Sequence of chain 1.D:
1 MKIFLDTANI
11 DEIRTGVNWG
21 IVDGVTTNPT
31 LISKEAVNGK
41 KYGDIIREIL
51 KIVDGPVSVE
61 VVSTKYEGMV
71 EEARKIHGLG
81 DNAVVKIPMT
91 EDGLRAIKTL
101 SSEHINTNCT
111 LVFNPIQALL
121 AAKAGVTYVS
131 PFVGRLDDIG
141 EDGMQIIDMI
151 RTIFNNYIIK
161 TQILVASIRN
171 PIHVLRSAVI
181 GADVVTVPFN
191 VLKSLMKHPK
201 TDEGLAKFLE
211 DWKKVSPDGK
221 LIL

This small molecule binds to this protein.
Small molecule (SMILES): O=C[C@H](O)[C@H](O)COP(=O)(O)O

Binding-site contacts:
Ligand atom O1P contacts residue ARG135 of chain 1.C at 2.8 Å (salt-bridge).
Ligand atom O4 contacts residue SER167 of chain 1.C at 3.6 Å.
Ligand atom O3P contacts residue ARG135 of chain 1.C at 2.9 Å (salt-bridge).
Ligand atom C3 contacts residue ASP6 of chain 1.C at 3.1 Å.
Ligand atom O3 contacts residue ALA166 of chain 1.C at 3.6 Å.
Ligand atom O2 contacts residue PHE208 of chain 1.D at 4.0 Å.
Ligand atom C1 contacts residue LYS86 of chain 1.C at 3.6 Å.
Ligand atom C1 contacts residue ASP6 of chain 1.C at 3.3 Å.
Ligand atom C4 contacts residue PHE132 of chain 1.C at 3.8 Å (hydrophobic).
Ligand atom O4 contacts residue ASP6 of chain 1.C at 4.0 Å.
Ligand atom O2 contacts residue LYS86 of chain 1.C at 3.9 Å.
Ligand atom C2 contacts residue ASP6 of chain 1.C at 4.1 Å.
Ligand atom C4 contacts residue ASN28 of chain 1.C at 4.3 Å.
Ligand atom P contacts residue SER167 of chain 1.C at 3.8 Å.
Ligand atom O1 contacts residue ASP6 of chain 1.C at 4.1 Å.
Ligand atom C1 contacts residue THR26 of chain 1.C at 4.2 Å.
Ligand atom O3 contacts residue SER167 of chain 1.C at 2.7 Å (h-bond).
Ligand atom O2P contacts residue SER167 of chain 1.C at 4.2 Å.
Ligand atom C3 contacts residue SER167 of chain 1.C at 3.8 Å.
Ligand atom C2 contacts residue ALA166 of chain 1.C at 4.0 Å (hydrophobic).
Ligand atom O2P contacts residue ARG169 of chain 1.C at 3.7 Å.
Ligand atom C2 contacts residue PHE132 of chain 1.C at 3.4 Å (hydrophobic).
Ligand atom C2 contacts residue ASN28 of chain 1.C at 3.8 Å.
Ligand atom C4 contacts residue SER167 of chain 1.C at 3.9 Å.
Ligand atom O2 contacts residue ASN28 of chain 1.C at 2.8 Å (h-bond).
Ligand atom O1 contacts residue THR26 of chain 1.C at 4.2 Å.
Ligand atom O3 contacts residue ASP6 of chain 1.C at 2.5 Å (salt-bridge).
Ligand atom O3P contacts residue SER167 of chain 1.C at 2.6 Å (h-bond).
Ligand atom O1 contacts residue ALA166 of chain 1.C at 3.6 Å.
Ligand atom P contacts residue ARG135 of chain 1.C at 3.8 Å.
Ligand atom O1 contacts residue LYS86 of chain 1.C at 3.0 Å (salt-bridge).
Ligand atom C4 contacts residue ASP6 of chain 1.C at 4.2 Å.
Ligand atom O2 contacts residue PHE132 of chain 1.C at 3.2 Å.
Ligand atom O3P contacts residue ARG169 of chain 1.C at 3.6 Å.
Ligand atom C4 contacts residue ARG135 of chain 1.C at 4.2 Å.
Ligand atom O1 contacts residue THR186 of chain 1.C at 4.3 Å.
Ligand atom C3 contacts residue ASN28 of chain 1.C at 3.9 Å.
Ligand atom C1 contacts residue ALA166 of chain 1.C at 3.8 Å (hydrophobic).
Ligand atom C1 contacts residue ASN28 of chain 1.C at 4.3 Å.
Ligand atom C1 contacts residue THR186 of chain 1.C at 4.3 Å.

Sequence of chain 1.C:
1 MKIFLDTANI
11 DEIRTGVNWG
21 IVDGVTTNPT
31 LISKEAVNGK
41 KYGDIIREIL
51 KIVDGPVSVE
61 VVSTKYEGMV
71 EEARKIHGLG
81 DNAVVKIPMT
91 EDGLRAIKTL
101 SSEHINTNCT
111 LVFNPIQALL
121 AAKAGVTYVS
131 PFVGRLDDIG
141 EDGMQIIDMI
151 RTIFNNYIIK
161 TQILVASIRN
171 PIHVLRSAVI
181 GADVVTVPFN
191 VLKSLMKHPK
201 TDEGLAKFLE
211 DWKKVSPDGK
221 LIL